A protein and the small-molecule ligand that binds it are described below.
Small molecule (SMILES): CC(=O)Nc1ccncc1NC(=O)[C@@H]1Cc2ccc(F)cc21

Sequence of chain 2.A:
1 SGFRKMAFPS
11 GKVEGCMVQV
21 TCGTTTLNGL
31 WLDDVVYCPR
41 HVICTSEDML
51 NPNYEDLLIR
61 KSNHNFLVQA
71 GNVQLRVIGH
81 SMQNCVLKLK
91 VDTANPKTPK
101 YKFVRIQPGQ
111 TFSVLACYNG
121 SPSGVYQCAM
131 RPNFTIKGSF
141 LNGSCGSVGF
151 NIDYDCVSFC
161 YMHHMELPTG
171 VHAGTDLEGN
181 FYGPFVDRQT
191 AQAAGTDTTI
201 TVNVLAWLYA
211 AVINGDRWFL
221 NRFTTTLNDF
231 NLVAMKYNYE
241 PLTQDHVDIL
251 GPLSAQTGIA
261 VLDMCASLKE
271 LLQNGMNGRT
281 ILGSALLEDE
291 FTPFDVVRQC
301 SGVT

Binding-site contacts:
Ligand atom C4 contacts residue PHE140 of chain 2.A at 3.3 Å (hydrophobic).
Ligand atom C10 contacts residue GLN189 of chain 2.A at 3.5 Å.
Ligand atom C3 contacts residue LEU141 of chain 2.A at 3.7 Å (hydrophobic).
Ligand atom C contacts residue ASN142 of chain 2.A at 3.6 Å.
Ligand atom C14 contacts residue HIS164 of chain 2.A at 3.3 Å.
Ligand atom C5 contacts residue MET165 of chain 2.A at 3.9 Å (hydrophobic).
Ligand atom C14 contacts residue MET165 of chain 2.A at 3.9 Å (hydrophobic).
Ligand atom C13 contacts residue MET165 of chain 2.A at 3.5 Å (hydrophobic).
Ligand atom C5 contacts residue CYS145 of chain 2.A at 3.8 Å (hydrophobic).
Ligand atom C9 contacts residue GLN189 of chain 2.A at 3.5 Å.
Ligand atom C14 contacts residue HIS41 of chain 2.A at 3.9 Å.
Ligand atom C3 contacts residue PHE140 of chain 2.A at 3.7 Å (hydrophobic).
Ligand atom N2 contacts residue CYS145 of chain 2.A at 3.9 Å.
Ligand atom N1 contacts residue GLU166 of chain 2.A at 3.7 Å.
Ligand atom C4 contacts residue HIS163 of chain 2.A at 3.8 Å.
Ligand atom C5 contacts residue GLU166 of chain 2.A at 3.6 Å.
Ligand atom C3 contacts residue GLU166 of chain 2.A at 3.8 Å.
Ligand atom F contacts residue ASP187 of chain 2.A at 3.1 Å.
Ligand atom C1 contacts residue ASN142 of chain 2.A at 3.7 Å.
Ligand atom O contacts residue LEU141 of chain 2.A at 3.8 Å.
Ligand atom C11 contacts residue MET49 of chain 2.A at 3.8 Å (hydrophobic).
Ligand atom C12 contacts residue GLN189 of chain 2.A at 3.9 Å.
Ligand atom F contacts residue MET49 of chain 2.A at 3.8 Å.
Ligand atom C11 contacts residue GLN189 of chain 2.A at 3.4 Å.
Ligand atom F contacts residue HIS41 of chain 2.A at 3.9 Å.
Ligand atom C4 contacts residue LEU141 of chain 2.A at 3.8 Å (hydrophobic).
Ligand atom C7 contacts residue GLU166 of chain 2.A at 3.9 Å.
Ligand atom C4 contacts residue GLU166 of chain 2.A at 3.6 Å.
Ligand atom N1 contacts residue HIS163 of chain 2.A at 2.6 Å (h-bond).
Ligand atom F contacts residue ARG188 of chain 2.A at 3.9 Å.
Ligand atom O1 contacts residue GLU166 of chain 2.A at 2.9 Å (salt-bridge).
Ligand atom C13 contacts residue MET49 of chain 2.A at 3.5 Å (hydrophobic).
Ligand atom O contacts residue ASN142 of chain 2.A at 3.2 Å (h-bond).
Ligand atom C12 contacts residue MET165 of chain 2.A at 3.4 Å (hydrophobic).
Ligand atom N1 contacts residue PHE140 of chain 2.A at 3.8 Å.
Ligand atom C12 contacts residue MET49 of chain 2.A at 3.4 Å (hydrophobic).
Ligand atom C12 contacts residue ARG188 of chain 2.A at 3.7 Å.
Ligand atom F contacts residue MET165 of chain 2.A at 3.5 Å.
Ligand atom C5 contacts residue HIS163 of chain 2.A at 3.2 Å.
Ligand atom O1 contacts residue MET165 of chain 2.A at 3.6 Å.